Sequence of chain 1.B:
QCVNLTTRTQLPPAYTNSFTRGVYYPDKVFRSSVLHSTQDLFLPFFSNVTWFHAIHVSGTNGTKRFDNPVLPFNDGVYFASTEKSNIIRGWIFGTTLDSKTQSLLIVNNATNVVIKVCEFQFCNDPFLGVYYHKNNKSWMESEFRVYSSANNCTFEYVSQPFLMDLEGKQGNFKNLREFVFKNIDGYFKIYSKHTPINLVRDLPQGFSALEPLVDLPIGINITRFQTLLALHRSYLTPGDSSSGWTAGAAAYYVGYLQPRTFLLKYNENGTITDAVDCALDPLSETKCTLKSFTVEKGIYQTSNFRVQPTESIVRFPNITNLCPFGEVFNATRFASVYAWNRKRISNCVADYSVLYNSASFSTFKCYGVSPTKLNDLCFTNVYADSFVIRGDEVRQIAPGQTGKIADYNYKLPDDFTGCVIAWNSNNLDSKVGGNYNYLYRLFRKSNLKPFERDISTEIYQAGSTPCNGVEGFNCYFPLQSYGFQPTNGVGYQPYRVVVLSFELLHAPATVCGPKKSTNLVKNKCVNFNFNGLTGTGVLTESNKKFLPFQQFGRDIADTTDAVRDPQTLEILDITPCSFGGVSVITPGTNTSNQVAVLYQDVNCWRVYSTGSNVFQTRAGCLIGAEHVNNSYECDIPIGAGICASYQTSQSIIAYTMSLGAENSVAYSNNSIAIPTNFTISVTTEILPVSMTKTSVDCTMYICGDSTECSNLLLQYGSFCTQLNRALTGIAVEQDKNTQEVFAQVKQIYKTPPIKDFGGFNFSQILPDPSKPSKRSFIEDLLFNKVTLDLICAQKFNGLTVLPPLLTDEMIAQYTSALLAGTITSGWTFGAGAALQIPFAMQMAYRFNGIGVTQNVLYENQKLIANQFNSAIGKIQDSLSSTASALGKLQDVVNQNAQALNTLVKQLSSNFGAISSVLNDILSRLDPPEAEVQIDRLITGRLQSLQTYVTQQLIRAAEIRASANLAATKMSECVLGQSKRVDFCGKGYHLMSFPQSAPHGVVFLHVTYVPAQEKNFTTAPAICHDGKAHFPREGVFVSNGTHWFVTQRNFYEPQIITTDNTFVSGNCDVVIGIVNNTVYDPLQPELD

This small molecule binds to this protein.
Small molecule (SMILES): CC(=O)N[C@H]1[C@H](O[C@H]2[C@H](O)[C@@H](NC(C)=O)CO[C@@H]2CO)O[C@H](CO)[C@@H](O)[C@@H]1O

Binding-site contacts:
Ligand atom O7 contacts residue ASN265 of chain 1.B at 3.5 Å (h-bond).
Ligand atom C8 contacts residue ASN265 of chain 1.B at 3.6 Å.
Ligand atom C2 contacts residue ASN265 of chain 1.B at 2.5 Å.
Ligand atom C5 contacts residue ASN265 of chain 1.B at 3.7 Å.
Ligand atom O7 contacts residue ILE264 of chain 1.B at 3.6 Å.
Ligand atom C7 contacts residue GLY263 of chain 1.B at 3.9 Å.
Ligand atom C8 contacts residue GLY263 of chain 1.B at 3.9 Å.
Ligand atom O7 contacts residue GLY263 of chain 1.B at 3.1 Å (h-bond).
Ligand atom C8 contacts residue ILE264 of chain 1.B at 3.5 Å (hydrophobic).
Ligand atom C4 contacts residue ASN265 of chain 1.B at 4.3 Å.
Ligand atom C7 contacts residue ILE264 of chain 1.B at 3.8 Å (hydrophobic).
Ligand atom N2 contacts residue ASN265 of chain 1.B at 2.9 Å (h-bond).
Ligand atom C7 contacts residue ASN265 of chain 1.B at 3.4 Å.
Ligand atom C3 contacts residue ASN265 of chain 1.B at 3.8 Å.
Ligand atom C1 contacts residue ASN265 of chain 1.B at 1.4 Å.
Ligand atom O5 contacts residue ASN265 of chain 1.B at 2.4 Å (h-bond).